A small-molecule ligand and the protein it binds are described below.
Small molecule (SMILES): C[C@H]1CCc2nc(SCC(=O)NCC(=O)O)c(C#N)c(C(F)(F)F)c2C1

Sequence of chain 1.A:
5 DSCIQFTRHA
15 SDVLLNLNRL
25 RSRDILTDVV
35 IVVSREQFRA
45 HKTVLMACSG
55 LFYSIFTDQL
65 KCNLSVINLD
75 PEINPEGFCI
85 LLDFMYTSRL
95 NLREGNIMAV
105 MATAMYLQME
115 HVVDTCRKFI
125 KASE

Sequence of chain 2.A:
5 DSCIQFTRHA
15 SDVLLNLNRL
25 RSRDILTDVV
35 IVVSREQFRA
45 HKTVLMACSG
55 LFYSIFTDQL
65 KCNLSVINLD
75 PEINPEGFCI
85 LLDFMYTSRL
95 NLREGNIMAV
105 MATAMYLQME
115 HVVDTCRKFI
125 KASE

Binding-site contacts:
Ligand atom C5 contacts residue MET50 of chain 1.A at 3.5 Å (hydrophobic).
Ligand atom N2 contacts residue TYR57 of chain 1.A at 3.7 Å.
Ligand atom C5 contacts residue ALA51 of chain 1.A at 3.6 Å (hydrophobic).
Ligand atom C2 contacts residue TYR57 of chain 1.A at 3.7 Å (hydrophobic).
Ligand atom S contacts residue TYR57 of chain 1.A at 3.6 Å (h-bond).
Ligand atom C contacts residue TYR57 of chain 1.A at 3.4 Å (hydrophobic).
Ligand atom N2 contacts residue ARG23 of chain 2.A at 3.9 Å.
Ligand atom N contacts residue TYR57 of chain 1.A at 3.7 Å.
Ligand atom C9 contacts residue ARG23 of chain 2.A at 3.6 Å.
Ligand atom C15 contacts residue ARG23 of chain 2.A at 3.7 Å.
Ligand atom N2 contacts residue ARG27 of chain 2.A at 3.3 Å.
Ligand atom C10 contacts residue TYR57 of chain 1.A at 4.0 Å (hydrophobic).
Ligand atom C1 contacts residue ARG23 of chain 2.A at 3.8 Å.
Ligand atom F contacts residue LEU24 of chain 2.A at 3.6 Å.
Ligand atom S contacts residue ARG23 of chain 2.A at 3.9 Å.
Ligand atom F1 contacts residue ASN20 of chain 2.A at 3.0 Å.
Ligand atom C8 contacts residue TYR57 of chain 1.A at 3.9 Å (hydrophobic).
Ligand atom C14 contacts residue TYR57 of chain 1.A at 3.9 Å (hydrophobic).
Ligand atom F1 contacts residue ARG23 of chain 2.A at 3.2 Å.
Ligand atom C6 contacts residue GLY54 of chain 1.A at 3.6 Å.
Ligand atom C9 contacts residue TYR57 of chain 1.A at 3.5 Å (hydrophobic).
Ligand atom C3 contacts residue MET50 of chain 1.A at 3.5 Å (hydrophobic).
Ligand atom C5 contacts residue ASN20 of chain 2.A at 3.9 Å.
Ligand atom C4 contacts residue MET50 of chain 1.A at 4.0 Å (hydrophobic).
Ligand atom F2 contacts residue ASN20 of chain 2.A at 3.5 Å.
Ligand atom F2 contacts residue TYR57 of chain 1.A at 3.8 Å.
Ligand atom C6 contacts residue TYR57 of chain 1.A at 4.0 Å (hydrophobic).
Ligand atom F2 contacts residue LEU24 of chain 2.A at 3.3 Å.
Ligand atom C3 contacts residue ASN20 of chain 2.A at 3.9 Å.
Ligand atom F2 contacts residue ARG23 of chain 2.A at 3.5 Å.
Ligand atom C15 contacts residue TYR57 of chain 1.A at 3.4 Å (hydrophobic).
Ligand atom C1 contacts residue TYR57 of chain 1.A at 3.4 Å (hydrophobic).
Ligand atom F contacts residue ASN20 of chain 2.A at 3.9 Å.
Ligand atom S contacts residue ARG27 of chain 2.A at 3.4 Å (salt-bridge).
Ligand atom F contacts residue TYR57 of chain 1.A at 3.5 Å.
Ligand atom C5 contacts residue SER53 of chain 1.A at 3.7 Å.
Ligand atom F contacts residue MET50 of chain 1.A at 3.6 Å.
Ligand atom C15 contacts residue ARG27 of chain 2.A at 3.8 Å.
Ligand atom C5 contacts residue CYS52 of chain 1.A at 3.8 Å (hydrophobic).
Ligand atom C contacts residue ARG23 of chain 2.A at 3.5 Å.